A protein and the small-molecule ligand that binds it are described below.
Small molecule (SMILES): O=C1[C@H](c2cccc(Cl)c2)CCCN1c1cncc2ccccc12

Sequence of chain 2.A:
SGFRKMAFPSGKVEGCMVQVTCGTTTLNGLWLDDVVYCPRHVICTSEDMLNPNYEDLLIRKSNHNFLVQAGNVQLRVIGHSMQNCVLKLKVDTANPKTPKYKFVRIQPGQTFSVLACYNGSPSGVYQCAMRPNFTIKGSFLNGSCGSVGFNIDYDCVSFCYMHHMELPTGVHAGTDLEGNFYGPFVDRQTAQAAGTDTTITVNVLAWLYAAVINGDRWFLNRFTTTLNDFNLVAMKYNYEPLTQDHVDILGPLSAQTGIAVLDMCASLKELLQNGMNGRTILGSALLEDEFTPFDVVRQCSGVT

Sequence of chain 1.A:
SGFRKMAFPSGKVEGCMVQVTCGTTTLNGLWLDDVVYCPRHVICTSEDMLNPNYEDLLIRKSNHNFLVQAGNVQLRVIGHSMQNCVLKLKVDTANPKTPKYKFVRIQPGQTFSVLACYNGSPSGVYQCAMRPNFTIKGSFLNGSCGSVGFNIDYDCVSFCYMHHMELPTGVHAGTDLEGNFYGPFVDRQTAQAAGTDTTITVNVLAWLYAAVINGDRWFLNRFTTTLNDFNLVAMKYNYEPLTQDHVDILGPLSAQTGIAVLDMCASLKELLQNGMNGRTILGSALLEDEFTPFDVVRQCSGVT

Binding-site contacts:
Ligand atom C14 contacts residue GLU166 of chain 1.A at 3.7 Å.
Ligand atom C2 contacts residue ARG188 of chain 1.A at 3.5 Å.
Ligand atom N1 contacts residue GLU166 of chain 1.A at 3.8 Å.
Ligand atom C15 contacts residue ASN142 of chain 1.A at 3.6 Å.
Ligand atom C9 contacts residue CYS145 of chain 1.A at 3.8 Å (hydrophobic).
Ligand atom C8 contacts residue DMS1 of chain 1.F at 3.4 Å.
Ligand atom N1 contacts residue SER144 of chain 1.A at 3.8 Å.
Ligand atom C13 contacts residue GLU166 of chain 1.A at 3.6 Å.
Ligand atom C1 contacts residue ASP187 of chain 1.A at 3.9 Å.
Ligand atom C13 contacts residue PHE140 of chain 1.A at 3.4 Å (hydrophobic).
Ligand atom N1 contacts residue HIS163 of chain 1.A at 2.7 Å (h-bond).
Ligand atom C16 contacts residue GLU166 of chain 1.A at 3.7 Å.
Ligand atom O contacts residue MET165 of chain 1.A at 3.6 Å.
Ligand atom C2 contacts residue GLN189 of chain 1.A at 3.6 Å.
Ligand atom C5 contacts residue HIS164 of chain 1.A at 3.3 Å.
Ligand atom C15 contacts residue LEU141 of chain 1.A at 3.6 Å (hydrophobic).
Ligand atom C12 contacts residue CYS145 of chain 1.A at 3.5 Å (hydrophobic).
Ligand atom CL contacts residue HIS164 of chain 1.A at 3.6 Å.
Ligand atom C13 contacts residue LEU141 of chain 1.A at 3.7 Å (hydrophobic).
Ligand atom C14 contacts residue LEU141 of chain 1.A at 3.7 Å (hydrophobic).
Ligand atom C1 contacts residue MET49 of chain 1.A at 3.5 Å (hydrophobic).
Ligand atom C contacts residue MET49 of chain 1.A at 3.7 Å (hydrophobic).
Ligand atom O contacts residue GLU166 of chain 1.A at 3.1 Å (salt-bridge).
Ligand atom C15 contacts residue GLU166 of chain 1.A at 3.4 Å.
Ligand atom C1 contacts residue ARG188 of chain 1.A at 3.6 Å.
Ligand atom C14 contacts residue ASN142 of chain 1.A at 3.7 Å.
Ligand atom CL contacts residue ASP187 of chain 1.A at 3.2 Å.
Ligand atom CL contacts residue HIS41 of chain 1.A at 3.4 Å.
Ligand atom C15 contacts residue PHE140 of chain 1.A at 3.4 Å (hydrophobic).
Ligand atom C9 contacts residue ASN142 of chain 1.A at 3.4 Å.
Ligand atom C8 contacts residue ASN142 of chain 1.A at 3.7 Å.
Ligand atom C2 contacts residue MET49 of chain 1.A at 3.8 Å (hydrophobic).
Ligand atom C16 contacts residue ASN142 of chain 1.A at 3.7 Å.
Ligand atom C1 contacts residue MET165 of chain 1.A at 3.2 Å (hydrophobic).
Ligand atom C13 contacts residue HIS163 of chain 1.A at 3.7 Å.
Ligand atom C7 contacts residue DMS1 of chain 1.F at 3.5 Å.
Ligand atom C14 contacts residue PHE140 of chain 1.A at 3.8 Å (hydrophobic).
Ligand atom C2 contacts residue MET165 of chain 1.A at 3.9 Å (hydrophobic).
Ligand atom C contacts residue MET165 of chain 1.A at 3.5 Å (hydrophobic).
Ligand atom C12 contacts residue HIS163 of chain 1.A at 3.5 Å.